A small-molecule ligand and the protein it binds are described below.
Small molecule (SMILES): CC1=N[Pt]2N=C(C)O[As]2(O)(O)O1

Sequence of chain 16.A:
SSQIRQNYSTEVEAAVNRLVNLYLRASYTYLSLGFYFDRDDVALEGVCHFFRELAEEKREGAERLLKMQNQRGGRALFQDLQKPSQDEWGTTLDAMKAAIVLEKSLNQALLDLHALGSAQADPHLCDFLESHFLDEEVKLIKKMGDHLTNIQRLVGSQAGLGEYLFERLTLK

Binding-site contacts:
Ligand atom PT1 contacts residue HIS49 of chain 16.A at 2.0 Å.
Ligand atom C1 contacts residue CD1 of chain 16.S at 3.9 Å.
Ligand atom O1 contacts residue CD1 of chain 16.S at 3.9 Å.
Ligand atom AS1 contacts residue ARG52 of chain 16.A at 3.8 Å.
Ligand atom N2 contacts residue GLU53 of chain 16.A at 3.0 Å (salt-bridge).
Ligand atom AS1 contacts residue CD1 of chain 16.S at 4.0 Å.
Ligand atom C3 contacts residue GLU53 of chain 16.A at 3.4 Å.
Ligand atom N2 contacts residue HIS49 of chain 16.A at 3.0 Å (h-bond).
Ligand atom O3 contacts residue ARG52 of chain 16.A at 2.3 Å (salt-bridge).
Ligand atom N1 contacts residue HIS49 of chain 16.A at 2.8 Å (h-bond).
Ligand atom PT1 contacts residue CD1 of chain 16.S at 4.1 Å.
Ligand atom AS1 contacts residue HIS49 of chain 16.A at 4.3 Å.
Ligand atom C2 contacts residue GLU45 of chain 16.A at 4.0 Å.
Ligand atom N2 contacts residue ARG52 of chain 16.A at 3.8 Å.
Ligand atom O2 contacts residue ARG52 of chain 16.A at 3.5 Å.
Ligand atom O3 contacts residue CD1 of chain 16.S at 3.3 Å.
Ligand atom C1 contacts residue HIS49 of chain 16.A at 4.1 Å.
Ligand atom C4 contacts residue ARG52 of chain 16.A at 3.7 Å.
Ligand atom C3 contacts residue ARG52 of chain 16.A at 3.8 Å.
Ligand atom C4 contacts residue GLU53 of chain 16.A at 3.3 Å.
Ligand atom C4 contacts residue GLU56 of chain 16.A at 4.4 Å.
Ligand atom N1 contacts residue CD1 of chain 16.S at 3.9 Å.
Ligand atom C3 contacts residue HIS49 of chain 16.A at 4.2 Å.